A small-molecule ligand and the protein it binds are described below.
Small molecule (SMILES): Cc1cn([C@H]2C[C@H](O[P](=O)(O)OC[C@H]3O[C@@H](n4ccc(N)nc4=O)C[C@@H]3O[P](=O)(O)OC[C@H]3O[C@@H](n4cnc5c(=O)nc(N)[nH]c54)C[C@@H]3O[P](=O)(O)OC[C@H]3O[C@@H](n4cnc5c(=O)nc(N)[nH]c54)C[C@@H]3O)[C@@H](CO[P](=O)(O)O[C@H]3C[C@H](n4cnc5c(=O)nc(N)[nH]c54)O[C@@H]3COP(=O)(O)O)O2)c(=O)[nH]c1=O

Binding-site contacts:
Ligand atom C5' contacts residue GLY66 of chain 1.A at 3.3 Å.
Ligand atom C3' contacts residue LYS70 of chain 1.A at 4.0 Å.
Ligand atom P contacts residue LYS70 of chain 1.A at 3.8 Å.
Ligand atom OP1 contacts residue NA1 of chain 1.G at 2.9 Å (h-bond).
Ligand atom C4' contacts residue GLY66 of chain 1.A at 3.4 Å.
Ligand atom O3' contacts residue GLY66 of chain 1.A at 3.4 Å.
Ligand atom N1 contacts residue HIS36 of chain 1.A at 3.8 Å.
Ligand atom OP2 contacts residue THR69 of chain 1.A at 3.6 Å (h-bond).
Ligand atom OP3 contacts residue LYS37 of chain 1.A at 2.7 Å (salt-bridge).
Ligand atom P contacts residue NA1 of chain 1.G at 3.9 Å.
Ligand atom OP2 contacts residue LYS70 of chain 1.A at 3.0 Å (salt-bridge).
Ligand atom OP1 contacts residue VAL67 of chain 1.A at 3.5 Å (h-bond).
Ligand atom OP2 contacts residue VAL67 of chain 1.A at 3.8 Å.
Ligand atom OP1 contacts residue THR69 of chain 1.A at 3.7 Å.
Ligand atom P contacts residue ILE71 of chain 1.A at 3.8 Å.
Ligand atom P contacts residue VAL67 of chain 1.A at 3.9 Å.
Ligand atom OP1 contacts residue PRO65 of chain 1.A at 3.7 Å.
Ligand atom P contacts residue GLY68 of chain 1.A at 3.8 Å.
Ligand atom O5' contacts residue GLY68 of chain 1.A at 3.8 Å.
Ligand atom C5' contacts residue TYR41 of chain 1.A at 3.4 Å (hydrophobic).
Ligand atom P contacts residue GLY66 of chain 1.A at 3.9 Å.
Ligand atom OP1 contacts residue LYS70 of chain 1.A at 3.6 Å.
Ligand atom C5' contacts residue GLY68 of chain 1.A at 3.7 Å.
Ligand atom OP1 contacts residue LEU64 of chain 1.A at 3.7 Å.
Ligand atom N7 contacts residue LYS37 of chain 1.A at 3.7 Å.
Ligand atom OP2 contacts residue LYS70 of chain 1.A at 3.7 Å.
Ligand atom C8 contacts residue LYS37 of chain 1.A at 3.7 Å.
Ligand atom OP1 contacts residue LYS37 of chain 1.A at 3.8 Å.
Ligand atom P contacts residue LYS37 of chain 1.A at 3.8 Å.
Ligand atom OP1 contacts residue ILE71 of chain 1.A at 3.0 Å (h-bond).
Ligand atom O3' contacts residue ILE71 of chain 1.A at 3.7 Å.
Ligand atom N3 contacts residue ALA40 of chain 1.A at 3.7 Å.
Ligand atom C1' contacts residue ALA40 of chain 1.A at 4.0 Å (hydrophobic).
Ligand atom O3' contacts residue VAL67 of chain 1.A at 3.8 Å.
Ligand atom OP1 contacts residue GLY66 of chain 1.A at 2.9 Å (h-bond).
Ligand atom OP1 contacts residue GLY68 of chain 1.A at 2.8 Å (h-bond).
Ligand atom C3' contacts residue GLY68 of chain 1.A at 4.0 Å.
Ligand atom O4' contacts residue ALA40 of chain 1.A at 3.8 Å.
Ligand atom OP2 contacts residue GLY68 of chain 1.A at 3.9 Å.
Ligand atom OP1 contacts residue LYS70 of chain 1.A at 3.6 Å.

Sequence of chain 1.A:
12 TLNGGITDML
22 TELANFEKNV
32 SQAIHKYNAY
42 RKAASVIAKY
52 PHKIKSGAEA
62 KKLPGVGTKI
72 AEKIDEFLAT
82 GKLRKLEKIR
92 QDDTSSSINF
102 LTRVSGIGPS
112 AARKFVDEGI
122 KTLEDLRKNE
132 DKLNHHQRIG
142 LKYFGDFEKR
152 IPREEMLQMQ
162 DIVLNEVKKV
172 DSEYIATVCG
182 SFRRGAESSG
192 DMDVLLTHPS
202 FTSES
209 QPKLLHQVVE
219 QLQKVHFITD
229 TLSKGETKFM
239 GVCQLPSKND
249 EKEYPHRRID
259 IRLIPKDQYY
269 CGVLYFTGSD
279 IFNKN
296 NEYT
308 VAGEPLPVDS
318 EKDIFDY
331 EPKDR